Sequence of chain 1.A:
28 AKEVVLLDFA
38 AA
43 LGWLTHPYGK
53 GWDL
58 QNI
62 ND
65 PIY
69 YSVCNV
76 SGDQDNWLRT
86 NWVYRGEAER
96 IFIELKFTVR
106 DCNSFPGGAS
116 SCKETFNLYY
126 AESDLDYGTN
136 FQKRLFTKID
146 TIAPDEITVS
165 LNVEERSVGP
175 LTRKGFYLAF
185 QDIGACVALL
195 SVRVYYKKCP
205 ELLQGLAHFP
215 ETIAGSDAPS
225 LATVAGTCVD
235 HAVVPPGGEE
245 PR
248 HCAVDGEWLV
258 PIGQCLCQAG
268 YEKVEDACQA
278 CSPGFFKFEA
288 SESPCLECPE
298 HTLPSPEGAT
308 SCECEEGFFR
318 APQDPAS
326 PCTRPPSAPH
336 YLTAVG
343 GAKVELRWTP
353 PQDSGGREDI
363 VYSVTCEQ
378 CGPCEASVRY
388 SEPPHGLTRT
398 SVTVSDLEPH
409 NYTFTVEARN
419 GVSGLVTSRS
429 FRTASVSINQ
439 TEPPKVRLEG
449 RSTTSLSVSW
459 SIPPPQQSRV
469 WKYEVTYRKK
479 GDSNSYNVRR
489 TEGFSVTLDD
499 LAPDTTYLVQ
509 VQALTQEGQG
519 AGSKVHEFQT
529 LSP

The small molecule below binds the protein below.
Small molecule (SMILES): CC(=O)N[C@@H]1[C@@H](O)[C@H](O)[C@@H](CO)O[C@H]1O

Binding-site contacts:
Ligand atom C2 contacts residue ASN409 of chain 1.A at 2.7 Å.
Ligand atom O5 contacts residue ASN409 of chain 1.A at 2.3 Å (h-bond).
Ligand atom C7 contacts residue ASN409 of chain 1.A at 4.4 Å.
Ligand atom O6 contacts residue ASN409 of chain 1.A at 3.4 Å (h-bond).
Ligand atom C2 contacts residue SER435 of chain 1.A at 3.8 Å.
Ligand atom N2 contacts residue ASN409 of chain 1.A at 3.1 Å (h-bond).
Ligand atom C6 contacts residue ASN409 of chain 1.A at 3.9 Å.
Ligand atom N2 contacts residue SER435 of chain 1.A at 3.3 Å (h-bond).
Ligand atom C4 contacts residue ASN409 of chain 1.A at 3.7 Å.
Ligand atom C7 contacts residue SER435 of chain 1.A at 4.0 Å.
Ligand atom C1 contacts residue SER435 of chain 1.A at 3.7 Å.
Ligand atom C1 contacts residue ASN409 of chain 1.A at 1.4 Å.
Ligand atom C3 contacts residue ASN409 of chain 1.A at 3.4 Å.
Ligand atom C8 contacts residue SER435 of chain 1.A at 3.8 Å.
Ligand atom C5 contacts residue ASN409 of chain 1.A at 2.8 Å.